Sequence of chain 1.B:
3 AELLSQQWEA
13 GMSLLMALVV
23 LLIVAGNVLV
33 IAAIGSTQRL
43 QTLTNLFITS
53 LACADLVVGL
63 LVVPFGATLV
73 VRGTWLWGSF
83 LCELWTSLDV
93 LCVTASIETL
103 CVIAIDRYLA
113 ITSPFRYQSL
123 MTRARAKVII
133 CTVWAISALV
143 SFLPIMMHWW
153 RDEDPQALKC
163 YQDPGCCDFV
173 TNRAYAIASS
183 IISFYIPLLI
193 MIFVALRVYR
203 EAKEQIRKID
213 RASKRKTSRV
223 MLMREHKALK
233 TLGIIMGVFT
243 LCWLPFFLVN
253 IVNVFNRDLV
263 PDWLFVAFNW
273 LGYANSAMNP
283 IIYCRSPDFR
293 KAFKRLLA

Binding-site contacts:
Ligand atom OAC contacts residue PHE249 of chain 1.B at 4.0 Å.
Ligand atom CAI contacts residue TRP87 of chain 1.B at 3.6 Å (hydrophobic).
Ligand atom CAI contacts residue ASP91 of chain 1.B at 3.5 Å.
Ligand atom CAN contacts residue PHE249 of chain 1.B at 3.8 Å (hydrophobic).
Ligand atom CAE contacts residue ASP91 of chain 1.B at 3.6 Å.
Ligand atom OAA contacts residue TRP245 of chain 1.B at 4.0 Å.
Ligand atom OAA contacts residue ASN271 of chain 1.B at 3.3 Å (h-bond).
Ligand atom OAC contacts residue VAL92 of chain 1.B at 3.8 Å.
Ligand atom CAN contacts residue VAL92 of chain 1.B at 3.7 Å (hydrophobic).
Ligand atom NAD contacts residue TYR275 of chain 1.B at 4.0 Å.
Ligand atom CAG contacts residue ASN271 of chain 1.B at 3.6 Å.
Ligand atom NAD contacts residue ASN271 of chain 1.B at 2.7 Å (h-bond).
Ligand atom CAL contacts residue VAL92 of chain 1.B at 3.9 Å (hydrophobic).
Ligand atom CAK contacts residue PHE248 of chain 1.B at 3.6 Å (hydrophobic).
Ligand atom CAO contacts residue SER181 of chain 1.B at 4.0 Å.
Ligand atom CAO contacts residue VAL92 of chain 1.B at 3.9 Å (hydrophobic).
Ligand atom CAN contacts residue SER185 of chain 1.B at 4.0 Å.
Ligand atom CAI contacts residue TYR275 of chain 1.B at 3.3 Å (hydrophobic).
Ligand atom OAC contacts residue SER185 of chain 1.B at 3.0 Å (h-bond).
Ligand atom CAF contacts residue ASN271 of chain 1.B at 3.7 Å.
Ligand atom CAM contacts residue SER181 of chain 1.B at 3.9 Å.
Ligand atom OAB contacts residue SER181 of chain 1.B at 2.8 Å (h-bond).
Ligand atom CAM contacts residue PHE249 of chain 1.B at 4.0 Å (hydrophobic).
Ligand atom OAC contacts residue SER181 of chain 1.B at 3.3 Å (h-bond).
Ligand atom CAI contacts residue ASN271 of chain 1.B at 3.6 Å.
Ligand atom CAO contacts residue SER185 of chain 1.B at 3.9 Å.
Ligand atom CAH contacts residue PHE248 of chain 1.B at 3.7 Å (hydrophobic).
Ligand atom OAA contacts residue ASP91 of chain 1.B at 2.6 Å (salt-bridge).
Ligand atom NAD contacts residue ASP91 of chain 1.B at 2.9 Å (salt-bridge).
Ligand atom CAJ contacts residue THR88 of chain 1.B at 4.0 Å.
Ligand atom CAL contacts residue VAL95 of chain 1.B at 3.8 Å (hydrophobic).
Ligand atom OAB contacts residue ASN252 of chain 1.B at 3.5 Å (h-bond).
Ligand atom CAE contacts residue PHE248 of chain 1.B at 3.6 Å (hydrophobic).
Ligand atom CAF contacts residue ASP91 of chain 1.B at 3.3 Å.
Ligand atom CAE contacts residue ASN271 of chain 1.B at 3.6 Å.
Ligand atom CAG contacts residue ASP91 of chain 1.B at 3.3 Å.
Ligand atom CAF contacts residue PHE171 of chain 1.B at 4.1 Å (hydrophobic).
Ligand atom CAL contacts residue ASP91 of chain 1.B at 3.9 Å.
Ligand atom CAJ contacts residue ASP91 of chain 1.B at 3.1 Å.
Ligand atom CAO contacts residue PHE249 of chain 1.B at 3.9 Å (hydrophobic).

This protein binds this small molecule.
Small molecule (SMILES): CC(C)NC[C@H](O)c1ccc(O)c(O)c1